Binding-site contacts:
Ligand atom C1 contacts residue LYS454 of chain 1.U at 3.9 Å.
Ligand atom O5P contacts residue ASN402 of chain 1.U at 2.5 Å (h-bond).
Ligand atom C6 contacts residue SER406 of chain 1.U at 3.7 Å.
Ligand atom C3 contacts residue ALA482 of chain 1.U at 3.5 Å (hydrophobic).
Ligand atom P1 contacts residue ARG457 of chain 1.U at 3.1 Å.
Ligand atom C6 contacts residue SER401 of chain 1.U at 3.8 Å.
Ligand atom C5 contacts residue LEU400 of chain 1.U at 3.5 Å (hydrophobic).
Ligand atom P2 contacts residue THR403 of chain 1.U at 3.6 Å.
Ligand atom O2P contacts residue ARG457 of chain 1.U at 2.4 Å (salt-bridge).
Ligand atom O4 contacts residue HIS481 of chain 1.U at 3.4 Å.
Ligand atom O3 contacts residue LEU400 of chain 1.U at 3.7 Å.
Ligand atom O2P contacts residue ASN402 of chain 1.U at 3.2 Å (h-bond).
Ligand atom O1P contacts residue LYS454 of chain 1.U at 2.1 Å (salt-bridge).
Ligand atom O3 contacts residue HIS481 of chain 1.U at 3.4 Å.
Ligand atom O3 contacts residue LYS454 of chain 1.U at 3.1 Å (salt-bridge).
Ligand atom O3 contacts residue ALA482 of chain 1.U at 3.5 Å (h-bond).
Ligand atom O1P contacts residue ARG457 of chain 1.U at 2.4 Å (salt-bridge).
Ligand atom C6 contacts residue LEU400 of chain 1.U at 3.1 Å (hydrophobic).
Ligand atom O1 contacts residue LYS487 of chain 1.U at 3.9 Å.
Ligand atom O4P contacts residue THR403 of chain 1.U at 3.8 Å.
Ligand atom O4P contacts residue SER401 of chain 1.U at 2.3 Å (h-bond).
Ligand atom C1 contacts residue ALA482 of chain 1.U at 3.6 Å (hydrophobic).
Ligand atom P2 contacts residue SER401 of chain 1.U at 3.4 Å.
Ligand atom O5P contacts residue SER401 of chain 1.U at 3.4 Å (h-bond).
Ligand atom O5P contacts residue THR403 of chain 1.U at 2.7 Å (h-bond).
Ligand atom P2 contacts residue SER406 of chain 1.U at 3.6 Å.
Ligand atom O4P contacts residue ARG405 of chain 1.U at 3.8 Å.
Ligand atom P2 contacts residue ASN402 of chain 1.U at 3.7 Å.
Ligand atom O3P contacts residue LYS454 of chain 1.U at 3.6 Å (salt-bridge).
Ligand atom O4 contacts residue LEU400 of chain 1.U at 2.6 Å (h-bond).
Ligand atom O6P contacts residue ARG405 of chain 1.U at 3.7 Å.
Ligand atom O4P contacts residue SER406 of chain 1.U at 2.7 Å (h-bond).
Ligand atom P1 contacts residue LYS454 of chain 1.U at 3.3 Å.
Ligand atom O2 contacts residue ASN402 of chain 1.U at 3.7 Å.
Ligand atom O6 contacts residue SER406 of chain 1.U at 3.6 Å.
Ligand atom O6P contacts residue THR403 of chain 1.U at 3.0 Å (h-bond).
Ligand atom C4 contacts residue LEU400 of chain 1.U at 3.1 Å (hydrophobic).
Ligand atom O4 contacts residue ALA490 of chain 1.U at 3.8 Å.
Ligand atom O4P contacts residue ASN402 of chain 1.U at 3.9 Å.
Ligand atom O1 contacts residue GLY488 of chain 1.U at 3.5 Å (h-bond).

The small molecule below binds the protein below.
Small molecule (SMILES): O=P(O)(O)OC[C@H]1O[C@@](CO)(OP(=O)(O)O)[C@@H](O)[C@@H]1O

Sequence of chain 1.U:
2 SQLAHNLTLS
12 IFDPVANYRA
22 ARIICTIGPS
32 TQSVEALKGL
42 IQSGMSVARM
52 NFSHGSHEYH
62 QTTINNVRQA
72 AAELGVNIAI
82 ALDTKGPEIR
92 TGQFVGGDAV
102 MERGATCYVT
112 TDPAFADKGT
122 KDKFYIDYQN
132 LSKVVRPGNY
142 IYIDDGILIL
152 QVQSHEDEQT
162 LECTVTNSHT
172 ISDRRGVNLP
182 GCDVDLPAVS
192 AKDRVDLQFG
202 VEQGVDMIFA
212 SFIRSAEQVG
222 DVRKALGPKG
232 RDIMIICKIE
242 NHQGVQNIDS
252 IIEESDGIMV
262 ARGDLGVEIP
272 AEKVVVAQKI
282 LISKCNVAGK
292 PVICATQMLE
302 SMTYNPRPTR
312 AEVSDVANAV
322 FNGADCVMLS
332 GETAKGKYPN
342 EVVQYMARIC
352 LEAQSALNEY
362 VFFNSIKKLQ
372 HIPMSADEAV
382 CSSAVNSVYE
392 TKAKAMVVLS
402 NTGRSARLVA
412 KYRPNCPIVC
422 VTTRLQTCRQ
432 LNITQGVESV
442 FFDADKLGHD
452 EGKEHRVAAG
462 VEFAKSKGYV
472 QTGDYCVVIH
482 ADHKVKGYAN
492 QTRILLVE